The small molecule below binds the protein below.
Small molecule (SMILES): CC(=O)N[C@@H]1[C@@H](O)[C@H](O)[C@@H](CO)O[C@H]1O

Sequence of chain 33.G:
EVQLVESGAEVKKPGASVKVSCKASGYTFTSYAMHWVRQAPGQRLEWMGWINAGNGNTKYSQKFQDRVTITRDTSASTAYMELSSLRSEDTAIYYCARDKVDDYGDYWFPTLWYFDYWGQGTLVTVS

Sequence of chain 33.E:
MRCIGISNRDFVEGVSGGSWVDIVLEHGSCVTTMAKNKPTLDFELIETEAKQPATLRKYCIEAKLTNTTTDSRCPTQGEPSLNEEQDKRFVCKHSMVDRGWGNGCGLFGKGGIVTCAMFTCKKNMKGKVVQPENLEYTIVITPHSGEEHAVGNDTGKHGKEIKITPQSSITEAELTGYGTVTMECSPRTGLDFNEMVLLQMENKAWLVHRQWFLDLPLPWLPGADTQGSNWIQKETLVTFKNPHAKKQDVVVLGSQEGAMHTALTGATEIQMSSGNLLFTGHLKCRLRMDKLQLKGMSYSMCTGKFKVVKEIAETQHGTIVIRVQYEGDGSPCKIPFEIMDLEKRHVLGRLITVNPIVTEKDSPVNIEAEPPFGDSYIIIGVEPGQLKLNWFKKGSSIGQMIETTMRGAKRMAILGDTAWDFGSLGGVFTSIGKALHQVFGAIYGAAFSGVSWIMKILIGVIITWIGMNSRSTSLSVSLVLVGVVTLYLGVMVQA

Binding-site contacts:
Ligand atom C6 contacts residue TYR60 of chain 33.G at 3.8 Å (hydrophobic).
Ligand atom C3 contacts residue ASP66 of chain 33.G at 4.3 Å.
Ligand atom C3 contacts residue GLN65 of chain 33.G at 4.1 Å.
Ligand atom O5 contacts residue ASN67 of chain 33.E at 2.4 Å (h-bond).
Ligand atom O6 contacts residue GLN65 of chain 33.G at 4.2 Å.
Ligand atom C4 contacts residue ASP66 of chain 33.G at 3.8 Å.
Ligand atom O4 contacts residue ASP66 of chain 33.G at 4.2 Å.
Ligand atom C5 contacts residue TYR60 of chain 33.G at 4.2 Å (hydrophobic).
Ligand atom O3 contacts residue GLN65 of chain 33.G at 3.2 Å.
Ligand atom O5 contacts residue GLN65 of chain 33.G at 3.9 Å.
Ligand atom C8 contacts residue GLN65 of chain 33.G at 3.5 Å.
Ligand atom O3 contacts residue ASP66 of chain 33.G at 3.8 Å.
Ligand atom C6 contacts residue ASP66 of chain 33.G at 4.2 Å.
Ligand atom C2 contacts residue ASN67 of chain 33.E at 2.5 Å.
Ligand atom O6 contacts residue ASP66 of chain 33.G at 2.8 Å (salt-bridge).
Ligand atom C4 contacts residue ASN67 of chain 33.E at 4.2 Å.
Ligand atom O7 contacts residue MET118 of chain 33.E at 3.9 Å.
Ligand atom C1 contacts residue GLN65 of chain 33.G at 3.7 Å.
Ligand atom C2 contacts residue GLN65 of chain 33.G at 3.4 Å.
Ligand atom C1 contacts residue ASN67 of chain 33.E at 1.4 Å.
Ligand atom O3 contacts residue ASN67 of chain 33.E at 4.4 Å.
Ligand atom C7 contacts residue ASN67 of chain 33.E at 3.6 Å.
Ligand atom N2 contacts residue GLN65 of chain 33.G at 4.4 Å.
Ligand atom N2 contacts residue ASN67 of chain 33.E at 3.1 Å (h-bond).
Ligand atom C5 contacts residue ASN67 of chain 33.E at 3.6 Å.
Ligand atom O7 contacts residue ARG89 of chain 33.E at 4.0 Å.
Ligand atom O7 contacts residue ASN67 of chain 33.E at 4.1 Å.
Ligand atom O5 contacts residue TYR60 of chain 33.G at 3.5 Å.
Ligand atom C6 contacts residue GLN65 of chain 33.G at 4.1 Å.
Ligand atom C8 contacts residue ASN67 of chain 33.E at 3.6 Å.
Ligand atom C3 contacts residue ASN67 of chain 33.E at 3.8 Å.